Binding-site contacts:
Ligand atom C8 contacts residue SER213 of chain 1.A at 4.5 Å.
Ligand atom N2 contacts residue ASN192 of chain 1.A at 3.0 Å (h-bond).
Ligand atom O7 contacts residue GLU189 of chain 1.A at 3.6 Å.
Ligand atom C7 contacts residue GLU189 of chain 1.A at 4.2 Å.
Ligand atom C4 contacts residue ASN192 of chain 1.A at 4.2 Å.
Ligand atom C8 contacts residue PRO188 of chain 1.A at 3.3 Å (hydrophobic).
Ligand atom O5 contacts residue ASN192 of chain 1.A at 2.3 Å (h-bond).
Ligand atom C7 contacts residue PRO188 of chain 1.A at 4.4 Å (hydrophobic).
Ligand atom C5 contacts residue ASN192 of chain 1.A at 3.6 Å.
Ligand atom O7 contacts residue ASN192 of chain 1.A at 4.0 Å.
Ligand atom C1 contacts residue ASN192 of chain 1.A at 1.4 Å.
Ligand atom C7 contacts residue ASN192 of chain 1.A at 3.7 Å.
Ligand atom C2 contacts residue ASN192 of chain 1.A at 2.5 Å.
Ligand atom C3 contacts residue ASN192 of chain 1.A at 3.8 Å.
Ligand atom C8 contacts residue GLU189 of chain 1.A at 3.9 Å.

This small molecule binds to this protein.
Small molecule (SMILES): CC(=O)N[C@H]1[C@H](O[C@H]2[C@H](O[C@@H]3O[C@@H](C)[C@@H](O)[C@@H](O)[C@@H]3O)[C@@H](NC(C)=O)CO[C@@H]2CO)O[C@H](CO)[C@@H](O)[C@@H]1O

Sequence of chain 1.A:
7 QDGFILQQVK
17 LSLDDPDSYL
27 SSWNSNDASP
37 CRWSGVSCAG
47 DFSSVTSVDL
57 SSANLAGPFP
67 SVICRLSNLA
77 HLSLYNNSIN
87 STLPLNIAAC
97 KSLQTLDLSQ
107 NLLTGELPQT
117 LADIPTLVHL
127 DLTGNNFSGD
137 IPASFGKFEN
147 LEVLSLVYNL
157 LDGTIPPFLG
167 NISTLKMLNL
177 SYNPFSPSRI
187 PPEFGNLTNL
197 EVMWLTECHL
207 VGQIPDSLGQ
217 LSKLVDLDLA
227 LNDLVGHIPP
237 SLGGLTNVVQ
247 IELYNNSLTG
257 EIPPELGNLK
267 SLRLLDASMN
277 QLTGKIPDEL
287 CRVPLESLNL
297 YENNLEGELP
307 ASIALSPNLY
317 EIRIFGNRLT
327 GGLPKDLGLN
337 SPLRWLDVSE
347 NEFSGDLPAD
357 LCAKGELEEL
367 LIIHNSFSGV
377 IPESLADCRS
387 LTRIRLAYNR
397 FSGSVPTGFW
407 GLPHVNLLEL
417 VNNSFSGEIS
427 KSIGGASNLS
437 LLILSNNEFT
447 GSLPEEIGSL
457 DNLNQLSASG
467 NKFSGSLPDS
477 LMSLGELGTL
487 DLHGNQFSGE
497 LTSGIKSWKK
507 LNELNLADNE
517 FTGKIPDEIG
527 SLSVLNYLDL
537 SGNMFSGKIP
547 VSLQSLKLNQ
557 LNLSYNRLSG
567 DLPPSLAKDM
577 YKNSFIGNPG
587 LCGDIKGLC